Sequence of chain 22.W:
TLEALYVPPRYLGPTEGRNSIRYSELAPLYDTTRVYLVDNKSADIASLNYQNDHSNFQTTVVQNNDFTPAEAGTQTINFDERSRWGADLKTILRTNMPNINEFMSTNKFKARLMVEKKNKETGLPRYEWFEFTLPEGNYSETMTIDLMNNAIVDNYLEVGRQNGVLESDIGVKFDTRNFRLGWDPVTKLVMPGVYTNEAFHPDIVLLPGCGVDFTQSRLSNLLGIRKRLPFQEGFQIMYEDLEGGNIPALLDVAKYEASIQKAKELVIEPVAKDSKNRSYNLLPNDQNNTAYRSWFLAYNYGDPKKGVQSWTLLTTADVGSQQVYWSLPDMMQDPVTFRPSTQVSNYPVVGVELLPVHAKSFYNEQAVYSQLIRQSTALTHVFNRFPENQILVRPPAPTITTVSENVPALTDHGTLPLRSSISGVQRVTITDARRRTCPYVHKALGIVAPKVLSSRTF

Binding-site contacts:
Ligand atom CE1 contacts residue HIS431 of chain 22.W at 3.0 Å.
Ligand atom CD1 contacts residue ARG193 of chain 22.W at 3.7 Å.
Ligand atom O contacts residue ARG435 of chain 22.W at 3.5 Å (salt-bridge).
Ligand atom CE2 contacts residue MET223 of chain 23.W at 3.5 Å (hydrophobic).
Ligand atom OH contacts residue LEU283 of chain 23.W at 3.8 Å.
Ligand atom OD1 contacts residue GLU199 of chain 22.W at 3.4 Å (salt-bridge).
Ligand atom CE1 contacts residue MET223 of chain 23.W at 3.3 Å (hydrophobic).
Ligand atom CA contacts residue ARG193 of chain 22.W at 3.8 Å.
Ligand atom CD contacts residue HIS431 of chain 22.W at 3.8 Å.
Ligand atom ND2 contacts residue GLU199 of chain 22.W at 2.9 Å (salt-bridge).
Ligand atom CG2 contacts residue LEU189 of chain 22.W at 2.8 Å (hydrophobic).
Ligand atom CG contacts residue GLU289 of chain 23.W at 3.6 Å.
Ligand atom CG2 contacts residue TYR188 of chain 22.W at 3.9 Å (hydrophobic).
Ligand atom CD2 contacts residue MET223 of chain 23.W at 3.7 Å (hydrophobic).
Ligand atom CE1 contacts residue ARG193 of chain 22.W at 3.1 Å.
Ligand atom O contacts residue ARG193 of chain 22.W at 2.8 Å (salt-bridge).
Ligand atom CE1 contacts residue GLU289 of chain 23.W at 3.6 Å.
Ligand atom CZ contacts residue THR219 of chain 23.W at 3.2 Å.
Ligand atom OH contacts residue THR430 of chain 22.W at 3.4 Å.
Ligand atom CZ contacts residue ARG193 of chain 22.W at 3.1 Å.
Ligand atom CB contacts residue ARG435 of chain 22.W at 3.7 Å.
Ligand atom CG contacts residue TYR288 of chain 23.W at 3.4 Å (hydrophobic).
Ligand atom CG1 contacts residue ARG435 of chain 22.W at 3.8 Å.
Ligand atom CG contacts residue HIS431 of chain 22.W at 3.8 Å.
Ligand atom N contacts residue ARG193 of chain 22.W at 3.8 Å.
Ligand atom CG contacts residue GLU199 of chain 22.W at 3.6 Å.
Ligand atom CE2 contacts residue ARG193 of chain 22.W at 3.8 Å.
Ligand atom CD1 contacts residue GLU289 of chain 23.W at 3.0 Å.
Ligand atom C contacts residue ARG193 of chain 22.W at 3.3 Å.
Ligand atom CE1 contacts residue VAL432 of chain 22.W at 3.8 Å (hydrophobic).
Ligand atom ND2 contacts residue TYR188 of chain 22.W at 3.5 Å (h-bond).
Ligand atom CZ contacts residue HIS431 of chain 22.W at 3.4 Å.
Ligand atom OH contacts residue HIS431 of chain 22.W at 2.9 Å (h-bond).
Ligand atom OH contacts residue MET223 of chain 23.W at 2.2 Å (h-bond).
Ligand atom CD1 contacts residue HIS431 of chain 22.W at 3.3 Å.
Ligand atom CG1 contacts residue PHE436 of chain 22.W at 3.4 Å (hydrophobic).
Ligand atom CZ contacts residue MET223 of chain 23.W at 2.9 Å (hydrophobic).
Ligand atom CE1 contacts residue THR219 of chain 23.W at 3.9 Å.
Ligand atom CB contacts residue GLU289 of chain 23.W at 3.8 Å.
Ligand atom CB contacts residue LEU189 of chain 22.W at 3.8 Å (hydrophobic).

Sequence of chain 23.W:
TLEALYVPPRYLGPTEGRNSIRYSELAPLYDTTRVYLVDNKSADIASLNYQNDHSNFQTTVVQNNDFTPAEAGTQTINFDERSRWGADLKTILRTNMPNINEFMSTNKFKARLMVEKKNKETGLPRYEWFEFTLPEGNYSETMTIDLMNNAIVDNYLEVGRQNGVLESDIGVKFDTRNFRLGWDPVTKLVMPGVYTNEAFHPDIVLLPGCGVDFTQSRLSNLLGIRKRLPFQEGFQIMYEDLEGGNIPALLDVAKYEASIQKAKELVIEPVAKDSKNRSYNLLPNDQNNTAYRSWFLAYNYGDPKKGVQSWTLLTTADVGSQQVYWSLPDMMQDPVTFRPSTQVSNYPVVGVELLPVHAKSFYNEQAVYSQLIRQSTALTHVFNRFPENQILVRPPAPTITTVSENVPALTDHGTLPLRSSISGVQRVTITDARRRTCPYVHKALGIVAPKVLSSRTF

A small-molecule ligand and the protein it binds are described below.
Small molecule (SMILES): CC(C)[C@H](NC(=O)[C@@H]1CCCN1C(=O)[C@H](CC(N)=O)NC(=O)[C@@H](N)Cc1ccccc1)C(=O)N[C@@H](Cc1ccc(O)cc1)C(=O)N1CCC[C@H]1C(=O)N[C@H](C=O)Cc1ccc(O)cc1